Binding-site contacts:
Ligand atom N6 contacts residue ARG96 of chain 1.D at 3.6 Å.
Ligand atom S1G contacts residue THR68 of chain 1.D at 3.7 Å.
Ligand atom C4 contacts residue VAL105 of chain 1.D at 3.6 Å (hydrophobic).
Ligand atom PG contacts residue SER1003 of chain 1.C at 3.0 Å.
Ligand atom C2 contacts residue GLY1001 of chain 1.C at 3.5 Å.
Ligand atom O3B contacts residue GLY64 of chain 1.D at 3.3 Å (h-bond).
Ligand atom O1B contacts residue GLY64 of chain 1.D at 3.3 Å.
Ligand atom PB contacts residue LYS67 of chain 1.D at 3.3 Å.
Ligand atom O2G contacts residue LYS67 of chain 1.D at 2.5 Å (salt-bridge).
Ligand atom O3A contacts residue THR68 of chain 1.D at 3.4 Å.
Ligand atom N6 contacts residue SER100 of chain 1.D at 2.8 Å (h-bond).
Ligand atom O3G contacts residue SER1003 of chain 1.C at 2.6 Å (h-bond).
Ligand atom N7 contacts residue ARG96 of chain 1.D at 3.4 Å (salt-bridge).
Ligand atom O2A contacts residue THR68 of chain 1.D at 3.6 Å.
Ligand atom O3' contacts residue GLU1006 of chain 1.C at 2.6 Å (salt-bridge).
Ligand atom C2 contacts residue GLY107 of chain 1.D at 3.3 Å.
Ligand atom PG contacts residue LYS67 of chain 1.D at 3.4 Å.
Ligand atom O1A contacts residue THR68 of chain 1.D at 3.1 Å.
Ligand atom O3G contacts residue GLY1005 of chain 1.C at 3.7 Å.
Ligand atom PA contacts residue THR68 of chain 1.D at 3.5 Å.
Ligand atom PB contacts residue SER1003 of chain 1.C at 3.5 Å.
Ligand atom C4 contacts residue ARG96 of chain 1.D at 3.5 Å.
Ligand atom O1B contacts residue SER65 of chain 1.D at 2.6 Å (h-bond).
Ligand atom O1B contacts residue LYS67 of chain 1.D at 3.5 Å (salt-bridge).
Ligand atom O2A contacts residue ARG96 of chain 1.D at 2.9 Å (salt-bridge).
Ligand atom O2B contacts residue LYS67 of chain 1.D at 2.9 Å (salt-bridge).
Ligand atom C6 contacts residue ARG96 of chain 1.D at 3.4 Å.
Ligand atom O2B contacts residue THR68 of chain 1.D at 3.2 Å (h-bond).
Ligand atom O3A contacts residue SER1003 of chain 1.C at 2.9 Å (h-bond).
Ligand atom C5 contacts residue ARG96 of chain 1.D at 3.1 Å.
Ligand atom S1G contacts residue SER1003 of chain 1.C at 3.5 Å (h-bond).
Ligand atom O3B contacts residue LYS67 of chain 1.D at 3.2 Å (salt-bridge).
Ligand atom O1B contacts residue GLY66 of chain 1.D at 2.5 Å (h-bond).
Ligand atom O3' contacts residue SER1003 of chain 1.C at 3.5 Å.
Ligand atom O1A contacts residue GLY66 of chain 1.D at 3.1 Å.
Ligand atom N3 contacts residue GLY107 of chain 1.D at 3.1 Å (h-bond).
Ligand atom O3G contacts residue GLY1004 of chain 1.C at 3.0 Å (h-bond).
Ligand atom O3B contacts residue SER1003 of chain 1.C at 2.8 Å (h-bond).
Ligand atom O1A contacts residue THR69 of chain 1.D at 3.0 Å (h-bond).
Ligand atom C5 contacts residue VAL105 of chain 1.D at 3.5 Å (hydrophobic).

Sequence of chain 1.C:
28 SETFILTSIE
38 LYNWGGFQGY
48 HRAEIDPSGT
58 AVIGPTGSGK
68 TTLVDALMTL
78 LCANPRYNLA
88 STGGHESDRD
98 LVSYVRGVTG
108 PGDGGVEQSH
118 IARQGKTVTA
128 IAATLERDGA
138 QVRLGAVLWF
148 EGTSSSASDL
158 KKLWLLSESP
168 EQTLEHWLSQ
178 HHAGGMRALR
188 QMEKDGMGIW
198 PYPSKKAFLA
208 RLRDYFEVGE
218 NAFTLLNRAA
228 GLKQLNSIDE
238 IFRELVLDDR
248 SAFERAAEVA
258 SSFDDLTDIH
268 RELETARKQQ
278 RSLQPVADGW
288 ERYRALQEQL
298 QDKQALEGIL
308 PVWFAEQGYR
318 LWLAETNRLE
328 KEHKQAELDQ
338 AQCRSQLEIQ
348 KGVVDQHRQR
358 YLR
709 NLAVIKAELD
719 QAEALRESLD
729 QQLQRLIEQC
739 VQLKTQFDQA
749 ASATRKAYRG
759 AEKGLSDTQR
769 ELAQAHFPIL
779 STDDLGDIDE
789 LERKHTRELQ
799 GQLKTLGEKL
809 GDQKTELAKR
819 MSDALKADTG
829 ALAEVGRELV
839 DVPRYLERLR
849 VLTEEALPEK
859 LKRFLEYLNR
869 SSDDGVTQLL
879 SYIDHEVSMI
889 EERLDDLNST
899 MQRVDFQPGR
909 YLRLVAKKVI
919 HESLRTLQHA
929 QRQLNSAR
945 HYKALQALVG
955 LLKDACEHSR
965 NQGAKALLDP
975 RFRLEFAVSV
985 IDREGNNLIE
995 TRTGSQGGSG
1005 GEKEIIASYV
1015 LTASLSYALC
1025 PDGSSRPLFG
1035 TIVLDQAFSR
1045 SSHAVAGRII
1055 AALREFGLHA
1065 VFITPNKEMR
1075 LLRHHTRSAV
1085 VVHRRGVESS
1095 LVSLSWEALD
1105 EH

This small molecule binds to this protein.
Small molecule (SMILES): Nc1ncnc2c1ncn2[C@@H]1O[C@H](COP(=O)(O)OP(=O)(O)OP(O)(O)=S)[C@@H](O)[C@H]1O

Sequence of chain 1.D:
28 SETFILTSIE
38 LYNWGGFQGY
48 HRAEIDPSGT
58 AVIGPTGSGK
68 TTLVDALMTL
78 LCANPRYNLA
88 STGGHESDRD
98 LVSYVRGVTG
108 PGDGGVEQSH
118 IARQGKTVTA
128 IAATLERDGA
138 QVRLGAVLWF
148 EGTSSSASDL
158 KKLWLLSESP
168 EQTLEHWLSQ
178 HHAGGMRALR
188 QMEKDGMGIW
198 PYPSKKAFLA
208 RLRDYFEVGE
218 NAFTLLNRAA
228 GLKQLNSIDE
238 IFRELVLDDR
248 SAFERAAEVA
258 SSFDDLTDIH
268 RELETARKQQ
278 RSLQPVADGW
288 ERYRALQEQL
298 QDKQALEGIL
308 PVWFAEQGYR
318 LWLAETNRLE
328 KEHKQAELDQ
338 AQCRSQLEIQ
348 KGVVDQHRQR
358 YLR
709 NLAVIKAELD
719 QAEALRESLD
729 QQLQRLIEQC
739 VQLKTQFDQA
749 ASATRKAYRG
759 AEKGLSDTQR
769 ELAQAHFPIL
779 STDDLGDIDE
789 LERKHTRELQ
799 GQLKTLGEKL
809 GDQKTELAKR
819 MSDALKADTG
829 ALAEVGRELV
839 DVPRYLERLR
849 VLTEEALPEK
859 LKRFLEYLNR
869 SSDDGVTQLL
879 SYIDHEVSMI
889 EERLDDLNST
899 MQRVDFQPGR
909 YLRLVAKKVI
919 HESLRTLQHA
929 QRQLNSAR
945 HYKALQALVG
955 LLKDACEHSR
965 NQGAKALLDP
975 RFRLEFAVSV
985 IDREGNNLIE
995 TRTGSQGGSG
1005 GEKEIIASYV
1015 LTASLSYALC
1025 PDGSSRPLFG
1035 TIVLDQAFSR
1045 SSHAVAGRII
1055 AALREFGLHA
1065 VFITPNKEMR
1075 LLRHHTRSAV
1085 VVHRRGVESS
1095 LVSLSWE